Binding-site contacts:
Ligand atom CAJ contacts residue HIS222 of chain 1.A at 3.7 Å.
Ligand atom OAA contacts residue GLU187 of chain 1.A at 2.9 Å (salt-bridge).
Ligand atom OAD contacts residue LEU352 of chain 1.A at 3.6 Å.
Ligand atom OAA contacts residue GLY96 of chain 1.A at 3.4 Å.
Ligand atom OAD contacts residue SER421 of chain 1.A at 2.6 Å (h-bond).
Ligand atom CAL contacts residue GLN219 of chain 1.A at 3.7 Å.
Ligand atom OAE contacts residue GLN218 of chain 1.A at 3.0 Å (h-bond).
Ligand atom CAL contacts residue GLN218 of chain 1.A at 3.8 Å.
Ligand atom CAG contacts residue LEU352 of chain 1.A at 4.0 Å (hydrophobic).
Ligand atom OAB contacts residue HIS465 of chain 1.A at 3.2 Å (h-bond).
Ligand atom CAF contacts residue GLY97 of chain 1.A at 4.1 Å.
Ligand atom CAG contacts residue HIS465 of chain 1.A at 3.7 Å.
Ligand atom CAL contacts residue LEU352 of chain 1.A at 3.9 Å (hydrophobic).
Ligand atom CAF contacts residue GLU187 of chain 1.A at 4.1 Å.
Ligand atom CAH contacts residue SER186 of chain 1.A at 2.5 Å.
Ligand atom CAI contacts residue ALA212 of chain 1.A at 3.7 Å (hydrophobic).
Ligand atom OAD contacts residue ILE422 of chain 1.A at 3.7 Å.
Ligand atom CAF contacts residue SER186 of chain 1.A at 3.8 Å.
Ligand atom CAG contacts residue SER186 of chain 1.A at 3.2 Å.
Ligand atom CAJ contacts residue GLN218 of chain 1.A at 3.8 Å.
Ligand atom OAD contacts residue HIS222 of chain 1.A at 2.7 Å (h-bond).
Ligand atom CAK contacts residue SER186 of chain 1.A at 3.0 Å.
Ligand atom OAC contacts residue ALA212 of chain 1.A at 3.7 Å.
Ligand atom CAH contacts residue GLU187 of chain 1.A at 3.8 Å.
Ligand atom OAE contacts residue HIS222 of chain 1.A at 3.2 Å (h-bond).
Ligand atom OAB contacts residue GLY97 of chain 1.A at 4.0 Å.
Ligand atom OAE contacts residue GLN219 of chain 1.A at 2.7 Å (h-bond).
Ligand atom CAI contacts residue GLN219 of chain 1.A at 3.9 Å.
Ligand atom CAJ contacts residue SER421 of chain 1.A at 3.4 Å.
Ligand atom OAD contacts residue GLN218 of chain 1.A at 3.1 Å (h-bond).
Ligand atom CAL contacts residue HIS222 of chain 1.A at 3.9 Å.
Ligand atom CAJ contacts residue LEU352 of chain 1.A at 3.5 Å (hydrophobic).
Ligand atom CAH contacts residue HIS465 of chain 1.A at 3.9 Å.
Ligand atom CAH contacts residue GLY97 of chain 1.A at 3.4 Å.
Ligand atom OAA contacts residue SER186 of chain 1.A at 2.8 Å (h-bond).
Ligand atom OAA contacts residue GLY97 of chain 1.A at 2.7 Å (h-bond).
Ligand atom CAF contacts residue ALA212 of chain 1.A at 4.0 Å (hydrophobic).
Ligand atom OAB contacts residue SER186 of chain 1.A at 2.8 Å (h-bond).
Ligand atom CAG contacts residue SER421 of chain 1.A at 3.4 Å.
Ligand atom OAC contacts residue GLN219 of chain 1.A at 2.8 Å (h-bond).

Sequence of chain 1.A:
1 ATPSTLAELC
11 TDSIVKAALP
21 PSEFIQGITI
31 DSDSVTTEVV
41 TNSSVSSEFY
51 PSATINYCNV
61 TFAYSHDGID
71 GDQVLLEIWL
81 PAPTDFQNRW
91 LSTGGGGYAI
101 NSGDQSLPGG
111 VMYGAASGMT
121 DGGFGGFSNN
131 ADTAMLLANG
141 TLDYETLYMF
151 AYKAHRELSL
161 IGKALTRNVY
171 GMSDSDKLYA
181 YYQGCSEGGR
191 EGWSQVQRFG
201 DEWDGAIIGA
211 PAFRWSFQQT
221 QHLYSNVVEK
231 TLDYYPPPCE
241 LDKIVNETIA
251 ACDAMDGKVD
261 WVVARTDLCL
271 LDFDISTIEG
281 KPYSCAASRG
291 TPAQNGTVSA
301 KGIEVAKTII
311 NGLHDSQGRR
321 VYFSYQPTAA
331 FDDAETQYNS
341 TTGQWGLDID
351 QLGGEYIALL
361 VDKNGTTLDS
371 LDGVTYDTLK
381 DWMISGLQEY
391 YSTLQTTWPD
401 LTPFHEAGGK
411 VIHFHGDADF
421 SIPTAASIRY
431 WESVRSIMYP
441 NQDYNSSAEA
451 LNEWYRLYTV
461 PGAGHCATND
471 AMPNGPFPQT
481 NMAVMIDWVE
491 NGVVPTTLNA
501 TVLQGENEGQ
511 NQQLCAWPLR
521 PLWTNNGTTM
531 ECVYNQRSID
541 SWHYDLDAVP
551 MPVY

The protein below binds the small molecule below.
Small molecule (SMILES): O=C(O)c1cc(O)c(O)c(O)c1